Binding-site contacts:
Ligand atom C5 contacts residue GLY47 of chain 2.A at 2.8 Å.
Ligand atom CD2 contacts residue THR73 of chain 2.A at 3.4 Å.
Ligand atom CE2 contacts residue ASN123 of chain 2.A at 3.5 Å.
Ligand atom C2 contacts residue LEU222 of chain 2.A at 3.2 Å (hydrophobic).
Ligand atom CE2 contacts residue ASP176 of chain 2.A at 3.5 Å.
Ligand atom CA contacts residue GLN173 of chain 2.A at 3.4 Å.
Ligand atom CD2 contacts residue TYR169 of chain 2.A at 3.2 Å (hydrophobic).
Ligand atom N3 contacts residue LEU222 of chain 2.A at 3.5 Å.
Ligand atom N1 contacts residue LEU222 of chain 2.A at 3.2 Å.
Ligand atom NH2 contacts residue GLN173 of chain 2.A at 3.1 Å (h-bond).
Ligand atom CD1 contacts residue GLN173 of chain 2.A at 3.5 Å.
Ligand atom CE1 contacts residue GLN173 of chain 2.A at 3.3 Å.
Ligand atom CZ contacts residue LEU68 of chain 2.A at 3.6 Å (hydrophobic).
Ligand atom CB contacts residue ASP38 of chain 2.A at 3.5 Å.
Ligand atom C4 contacts residue GLY47 of chain 2.A at 2.9 Å.
Ligand atom CB contacts residue GLY36 of chain 2.A at 3.5 Å.
Ligand atom C6 contacts residue LEU222 of chain 2.A at 3.5 Å (hydrophobic).
Ligand atom C6 contacts residue GLY47 of chain 2.A at 3.1 Å.
Ligand atom C8 contacts residue GLY47 of chain 2.A at 3.6 Å.
Ligand atom NH2 contacts residue TYR169 of chain 2.A at 2.7 Å (h-bond).
Ligand atom O3' contacts residue GLY192 of chain 2.A at 3.4 Å (h-bond).
Ligand atom NH2 contacts residue ASP78 of chain 2.A at 2.7 Å (salt-bridge).
Ligand atom OH contacts residue ASP176 of chain 2.A at 2.6 Å (salt-bridge).
Ligand atom O1P contacts residue ASP38 of chain 2.A at 3.5 Å (salt-bridge).
Ligand atom N1 contacts residue VAL223 of chain 2.A at 3.5 Å.
Ligand atom CD1 contacts residue GLY36 of chain 2.A at 3.2 Å.
Ligand atom CA contacts residue GLN195 of chain 2.A at 3.4 Å.
Ligand atom O2' contacts residue GLY192 of chain 2.A at 3.0 Å.
Ligand atom N1 contacts residue GLY47 of chain 2.A at 3.5 Å (h-bond).
Ligand atom N3 contacts residue GLY47 of chain 2.A at 3.4 Å (h-bond).
Ligand atom CZ contacts residue ASP176 of chain 2.A at 3.5 Å.
Ligand atom C5' contacts residue HIS48 of chain 2.A at 3.4 Å.
Ligand atom OH contacts residue TYR34 of chain 2.A at 3.3 Å (h-bond).
Ligand atom CE1 contacts residue GLY36 of chain 2.A at 3.5 Å.
Ligand atom N7 contacts residue GLY47 of chain 2.A at 3.2 Å (h-bond).
Ligand atom N9 contacts residue GLY47 of chain 2.A at 3.4 Å (h-bond).
Ligand atom O2' contacts residue ASP194 of chain 2.A at 3.0 Å (salt-bridge).
Ligand atom CD2 contacts residue ASP38 of chain 2.A at 3.0 Å.
Ligand atom C contacts residue GLN195 of chain 2.A at 3.5 Å.
Ligand atom C2 contacts residue GLY47 of chain 2.A at 3.6 Å.

Sequence of chain 2.A:
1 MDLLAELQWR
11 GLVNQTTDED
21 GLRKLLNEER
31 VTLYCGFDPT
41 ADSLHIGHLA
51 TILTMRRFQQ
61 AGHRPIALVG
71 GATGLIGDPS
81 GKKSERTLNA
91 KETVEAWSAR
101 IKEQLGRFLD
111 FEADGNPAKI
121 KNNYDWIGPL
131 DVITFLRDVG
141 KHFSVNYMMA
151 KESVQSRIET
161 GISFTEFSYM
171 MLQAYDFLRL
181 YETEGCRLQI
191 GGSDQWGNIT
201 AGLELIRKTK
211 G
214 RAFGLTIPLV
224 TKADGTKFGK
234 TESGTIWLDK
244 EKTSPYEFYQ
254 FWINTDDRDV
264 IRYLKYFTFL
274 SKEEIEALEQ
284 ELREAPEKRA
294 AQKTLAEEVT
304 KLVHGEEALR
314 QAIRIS

This protein binds this small molecule.
Small molecule (SMILES): Nc1ncnc2c1ncn2[C@@H]1O[C@H](CO[P](=O)([O-])OC[C@@H](N)Cc2ccc(O)cc2)[C@@H](O)[C@H]1O